This small molecule binds to this protein.
Small molecule (SMILES): CC(=O)NCCCC[C@H](NC(=O)CNC(=O)CNC(=O)[C@@H](NC(=O)[C@H](CO)NC(=O)[C@H](CCCCN(C)C)NC(=O)[C@H](CCCN=C(N)N)NC(=O)[C@H](C)N)[C@@H](C)O)C(=O)O

Sequence of chain 1.B:
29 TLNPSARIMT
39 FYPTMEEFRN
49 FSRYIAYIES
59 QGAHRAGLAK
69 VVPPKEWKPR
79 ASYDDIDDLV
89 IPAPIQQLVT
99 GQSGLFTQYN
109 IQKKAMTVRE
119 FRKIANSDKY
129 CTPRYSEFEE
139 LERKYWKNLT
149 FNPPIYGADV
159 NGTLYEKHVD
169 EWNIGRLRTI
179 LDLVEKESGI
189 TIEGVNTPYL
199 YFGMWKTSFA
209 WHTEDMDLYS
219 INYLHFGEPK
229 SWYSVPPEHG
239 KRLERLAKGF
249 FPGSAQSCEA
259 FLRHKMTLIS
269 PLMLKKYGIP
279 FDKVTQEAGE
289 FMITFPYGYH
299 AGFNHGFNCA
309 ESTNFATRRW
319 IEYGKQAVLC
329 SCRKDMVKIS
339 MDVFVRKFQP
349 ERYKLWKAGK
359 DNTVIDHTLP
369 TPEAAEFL

Binding-site contacts:
Ligand atom CH2 contacts residue GLU212 of chain 1.B at 3.5 Å.
Ligand atom OG1 contacts residue TYR199 of chain 1.B at 3.3 Å.
Ligand atom O contacts residue LYS263 of chain 1.B at 2.8 Å (salt-bridge).
Ligand atom C contacts residue ASN108 of chain 1.B at 3.4 Å.
Ligand atom C contacts residue ASP157 of chain 1.B at 3.5 Å.
Ligand atom CH2 contacts residue ASN312 of chain 1.B at 3.4 Å.
Ligand atom O contacts residue ASN108 of chain 1.B at 3.0 Å (h-bond).
Ligand atom NZ contacts residue TYR199 of chain 1.B at 3.5 Å (h-bond).
Ligand atom O contacts residue VAL335 of chain 1.B at 3.6 Å.
Ligand atom CH3 contacts residue GLN110 of chain 1.B at 3.5 Å.
Ligand atom CH1 contacts residue TYR199 of chain 1.B at 3.4 Å (hydrophobic).
Ligand atom NH2 contacts residue ASP157 of chain 1.B at 3.4 Å (salt-bridge).
Ligand atom NH1 contacts residue TYR197 of chain 1.B at 2.7 Å (h-bond).
Ligand atom CH2 contacts residue GLY192 of chain 1.B at 3.5 Å.
Ligand atom O contacts residue TYR197 of chain 1.B at 2.7 Å (h-bond).
Ligand atom N contacts residue GLU191 of chain 1.B at 2.9 Å (salt-bridge).
Ligand atom CH contacts residue GLN110 of chain 1.B at 3.5 Å.
Ligand atom OXT contacts residue TYR107 of chain 1.B at 3.4 Å.
Ligand atom CB contacts residue GLU191 of chain 1.B at 3.5 Å.
Ligand atom OH contacts residue GLN110 of chain 1.B at 2.9 Å (h-bond).
Ligand atom CA contacts residue GLU191 of chain 1.B at 3.6 Å.
Ligand atom CA contacts residue ASN108 of chain 1.B at 3.5 Å.
Ligand atom CA contacts residue ASP333 of chain 1.B at 3.5 Å.
Ligand atom CE contacts residue TYR199 of chain 1.B at 3.3 Å (hydrophobic).
Ligand atom N contacts residue HIS262 of chain 1.B at 3.4 Å (h-bond).
Ligand atom CB contacts residue ASP157 of chain 1.B at 3.5 Å.
Ligand atom CD contacts residue GLY192 of chain 1.B at 3.4 Å.
Ligand atom OG1 contacts residue ASP157 of chain 1.B at 2.7 Å (salt-bridge).
Ligand atom CA contacts residue ASP157 of chain 1.B at 3.5 Å.
Ligand atom OG1 contacts residue ALA156 of chain 1.B at 3.4 Å.
Ligand atom NH1 contacts residue GLU191 of chain 1.B at 2.7 Å (salt-bridge).
Ligand atom N contacts residue ASP157 of chain 1.B at 2.8 Å (salt-bridge).
Ligand atom CZ contacts residue TYR197 of chain 1.B at 2.8 Å (hydrophobic).
Ligand atom O contacts residue LYS263 of chain 1.B at 3.4 Å.
Ligand atom CH1 contacts residue SER310 of chain 1.B at 3.4 Å.
Ligand atom NZ contacts residue SER310 of chain 1.B at 3.6 Å (h-bond).
Ligand atom CB contacts residue ASP333 of chain 1.B at 3.4 Å.
Ligand atom NH2 contacts residue TYR197 of chain 1.B at 3.0 Å (h-bond).
Ligand atom CD contacts residue ILE109 of chain 1.B at 3.6 Å (hydrophobic).
Ligand atom CH1 contacts residue GLY192 of chain 1.B at 3.1 Å.